Sequence of chain 1.B:
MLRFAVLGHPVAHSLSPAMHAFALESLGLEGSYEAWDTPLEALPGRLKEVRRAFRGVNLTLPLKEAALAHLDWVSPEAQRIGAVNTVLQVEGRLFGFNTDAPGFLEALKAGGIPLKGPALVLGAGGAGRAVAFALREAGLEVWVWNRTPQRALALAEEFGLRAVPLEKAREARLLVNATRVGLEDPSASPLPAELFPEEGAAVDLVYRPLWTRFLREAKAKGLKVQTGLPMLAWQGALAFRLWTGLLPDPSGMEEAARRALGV

This protein binds this small molecule.
Small molecule (SMILES): O=C(O)C1=C[C@@H](O)[C@@H](O)[C@H](O)C1

Binding-site contacts:
Ligand atom C8 contacts residue ASP100 of chain 1.B at 3.6 Å.
Ligand atom C9 contacts residue ASP100 of chain 1.B at 4.3 Å.
Ligand atom O12 contacts residue LYS64 of chain 1.B at 3.2 Å (salt-bridge).
Ligand atom O7 contacts residue GLN235 of chain 1.B at 2.9 Å (h-bond).
Ligand atom C4 contacts residue SER16 of chain 1.B at 4.0 Å.
Ligand atom C6 contacts residue ASN85 of chain 1.B at 4.1 Å.
Ligand atom O2 contacts residue THR60 of chain 1.B at 4.3 Å.
Ligand atom O2 contacts residue SER14 of chain 1.B at 2.5 Å (h-bond).
Ligand atom C8 contacts residue LYS64 of chain 1.B at 4.2 Å.
Ligand atom C1 contacts residue SER14 of chain 1.B at 3.4 Å.
Ligand atom C4 contacts residue THR60 of chain 1.B at 4.0 Å.
Ligand atom C8 contacts residue ASN85 of chain 1.B at 3.9 Å.
Ligand atom C5 contacts residue THR60 of chain 1.B at 4.3 Å.
Ligand atom C5 contacts residue SER16 of chain 1.B at 3.6 Å.
Ligand atom C1 contacts residue THR60 of chain 1.B at 4.2 Å.
Ligand atom C6 contacts residue GLN235 of chain 1.B at 3.7 Å.
Ligand atom O11 contacts residue LYS64 of chain 1.B at 2.9 Å (salt-bridge).
Ligand atom C6 contacts residue LEU59 of chain 1.B at 3.9 Å (hydrophobic).
Ligand atom C5 contacts residue ASN58 of chain 1.B at 4.2 Å.
Ligand atom O3 contacts residue THR60 of chain 1.B at 4.2 Å.
Ligand atom C1 contacts residue SER16 of chain 1.B at 3.6 Å.
Ligand atom O12 contacts residue GLN235 of chain 1.B at 3.6 Å.
Ligand atom O12 contacts residue ASN85 of chain 1.B at 3.1 Å (h-bond).
Ligand atom O2 contacts residue VAL6 of chain 1.B at 3.5 Å.
Ligand atom O7 contacts residue ASN58 of chain 1.B at 3.2 Å (h-bond).
Ligand atom O7 contacts residue LEU59 of chain 1.B at 4.2 Å.
Ligand atom C10 contacts residue LEU232 of chain 1.B at 4.1 Å (hydrophobic).
Ligand atom O2 contacts residue SER16 of chain 1.B at 2.7 Å (h-bond).
Ligand atom C6 contacts residue ASN58 of chain 1.B at 4.2 Å.
Ligand atom C8 contacts residue GLN235 of chain 1.B at 3.5 Å.
Ligand atom O7 contacts residue ASN85 of chain 1.B at 3.1 Å (h-bond).
Ligand atom C9 contacts residue LYS64 of chain 1.B at 4.0 Å.
Ligand atom O3 contacts residue SER14 of chain 1.B at 3.4 Å (h-bond).
Ligand atom C5 contacts residue GLN235 of chain 1.B at 4.0 Å.
Ligand atom O12 contacts residue ASP100 of chain 1.B at 2.7 Å (salt-bridge).
Ligand atom O3 contacts residue TYR207 of chain 1.B at 4.2 Å.
Ligand atom O11 contacts residue THR60 of chain 1.B at 3.5 Å.
Ligand atom C10 contacts residue THR60 of chain 1.B at 3.7 Å.
Ligand atom C4 contacts residue LEU232 of chain 1.B at 4.3 Å (hydrophobic).
Ligand atom C9 contacts residue THR60 of chain 1.B at 4.3 Å.